Sequence of chain 1.D:
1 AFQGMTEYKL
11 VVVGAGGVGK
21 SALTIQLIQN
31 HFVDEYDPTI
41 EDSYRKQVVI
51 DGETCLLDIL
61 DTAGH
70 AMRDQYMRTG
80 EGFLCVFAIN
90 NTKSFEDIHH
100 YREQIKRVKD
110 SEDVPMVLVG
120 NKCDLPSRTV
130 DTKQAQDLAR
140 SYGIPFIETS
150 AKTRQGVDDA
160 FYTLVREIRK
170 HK

The small molecule below binds the protein below.
Small molecule (SMILES): COc1nc(-c2cccc3c2OCCO3)ccc1Nc1ccc(CN(C)C)cc1

Binding-site contacts:
Ligand atom O13 contacts residue THR78 of chain 1.D at 3.1 Å.
Ligand atom C5 contacts residue SER43 of chain 1.D at 3.7 Å.
Ligand atom C8 contacts residue ASP58 of chain 1.D at 3.6 Å.
Ligand atom C1 contacts residue ASP58 of chain 1.D at 3.6 Å.
Ligand atom C25 contacts residue SER43 of chain 1.D at 3.6 Å.
Ligand atom N19 contacts residue ARG45 of chain 1.D at 3.9 Å.
Ligand atom C9 contacts residue LEU10 of chain 1.D at 3.7 Å (hydrophobic).
Ligand atom C10 contacts residue THR78 of chain 1.D at 3.9 Å.
Ligand atom C7 contacts residue LEU60 of chain 1.D at 4.1 Å (hydrophobic).
Ligand atom C10 contacts residue VAL11 of chain 1.D at 3.6 Å (hydrophobic).
Ligand atom O13 contacts residue TYR75 of chain 1.D at 3.4 Å.
Ligand atom C12 contacts residue THR78 of chain 1.D at 3.5 Å.
Ligand atom C24 contacts residue SER43 of chain 1.D at 3.6 Å.
Ligand atom C24 contacts residue TYR44 of chain 1.D at 4.1 Å (hydrophobic).
Ligand atom C22 contacts residue ARG45 of chain 1.D at 3.5 Å.
Ligand atom C9 contacts residue LYS9 of chain 1.D at 3.8 Å.
Ligand atom C8 contacts residue LEU10 of chain 1.D at 4.0 Å (hydrophobic).
Ligand atom C9 contacts residue LEU60 of chain 1.D at 3.8 Å (hydrophobic).
Ligand atom C25 contacts residue TYR44 of chain 1.D at 4.0 Å (hydrophobic).
Ligand atom C5 contacts residue TYR44 of chain 1.D at 3.8 Å (hydrophobic).
Ligand atom C4 contacts residue ASP58 of chain 1.D at 3.7 Å.
Ligand atom C21 contacts residue ARG45 of chain 1.D at 3.0 Å.
Ligand atom C5 contacts residue ASP58 of chain 1.D at 3.7 Å.
Ligand atom N2 contacts residue ASP58 of chain 1.D at 3.9 Å.
Ligand atom O17 contacts residue ASP58 of chain 1.D at 3.9 Å.
Ligand atom C20 contacts residue ARG45 of chain 1.D at 4.0 Å.
Ligand atom C14 contacts residue THR78 of chain 1.D at 3.6 Å.
Ligand atom C8 contacts residue LYS9 of chain 1.D at 4.0 Å.
Ligand atom C10 contacts residue GLY79 of chain 1.D at 3.8 Å.
Ligand atom C3 contacts residue ASP58 of chain 1.D at 4.0 Å.
Ligand atom C9 contacts residue VAL11 of chain 1.D at 3.8 Å (hydrophobic).
Ligand atom C11 contacts residue THR78 of chain 1.D at 4.0 Å.
Ligand atom C10 contacts residue TYR75 of chain 1.D at 4.1 Å (hydrophobic).
Ligand atom C4 contacts residue ILE59 of chain 1.D at 3.9 Å (hydrophobic).
Ligand atom C14 contacts residue TYR75 of chain 1.D at 3.9 Å (hydrophobic).
Ligand atom N2 contacts residue LYS9 of chain 1.D at 4.1 Å.
Ligand atom C6 contacts residue ASP58 of chain 1.D at 3.7 Å.
Ligand atom C10 contacts residue LEU60 of chain 1.D at 4.0 Å (hydrophobic).
Ligand atom C8 contacts residue LEU60 of chain 1.D at 3.8 Å (hydrophobic).
Ligand atom C4 contacts residue SER43 of chain 1.D at 4.0 Å.